Binding-site contacts:
Ligand atom CBE contacts residue LYS36 of chain 1.A at 3.6 Å.
Ligand atom CAQ contacts residue HIS35 of chain 1.A at 1.4 Å.
Ligand atom CAQ contacts residue LEU31 of chain 1.A at 3.6 Å (hydrophobic).
Ligand atom CAN contacts residue ASP32 of chain 1.A at 4.1 Å.
Ligand atom CAN contacts residue HIS35 of chain 1.A at 2.2 Å.
Ligand atom OAE contacts residue ALA28 of chain 1.A at 4.4 Å.
Ligand atom CBF contacts residue ASP32 of chain 1.A at 3.6 Å.
Ligand atom CBF contacts residue HIS35 of chain 1.A at 2.4 Å.
Ligand atom CBF contacts residue LEU31 of chain 1.A at 3.9 Å (hydrophobic).
Ligand atom CBG contacts residue HIS35 of chain 1.A at 3.6 Å.
Ligand atom OAE contacts residue ASP32 of chain 1.A at 4.1 Å.
Ligand atom CAS contacts residue LYS36 of chain 1.A at 3.6 Å.
Ligand atom CAR contacts residue LYS36 of chain 1.A at 3.3 Å.
Ligand atom CBH contacts residue ASP32 of chain 1.A at 3.5 Å.
Ligand atom CAM contacts residue ASP32 of chain 1.A at 4.0 Å.
Ligand atom OBB contacts residue ASP32 of chain 1.A at 2.9 Å (salt-bridge).
Ligand atom CAN contacts residue LYS36 of chain 1.A at 4.3 Å.
Ligand atom CBI contacts residue HIS35 of chain 1.A at 3.8 Å.
Ligand atom CAQ contacts residue ASP32 of chain 1.A at 3.6 Å.
Ligand atom CBE contacts residue HIS35 of chain 1.A at 4.4 Å.
Ligand atom CAM contacts residue LYS36 of chain 1.A at 4.3 Å.
Ligand atom OBB contacts residue HIS35 of chain 1.A at 4.2 Å.
Ligand atom CAP contacts residue LYS36 of chain 1.A at 3.7 Å.
Ligand atom NBP contacts residue LYS36 of chain 1.A at 3.2 Å (salt-bridge).
Ligand atom CBH contacts residue HIS35 of chain 1.A at 2.4 Å.
Ligand atom CBH contacts residue LEU31 of chain 1.A at 4.3 Å (hydrophobic).
Ligand atom CBG contacts residue ASP32 of chain 1.A at 3.7 Å.
Ligand atom CAP contacts residue ASP32 of chain 1.A at 2.6 Å.
Ligand atom NBP contacts residue ASP32 of chain 1.A at 4.2 Å.
Ligand atom CAM contacts residue HIS35 of chain 1.A at 3.2 Å.
Ligand atom CBE contacts residue ASP32 of chain 1.A at 3.4 Å.
Ligand atom CBI contacts residue ASP32 of chain 1.A at 2.6 Å.

This protein binds this small molecule.
Small molecule (SMILES): CCN(CC)c1ccc2ccc(=O)oc2c1

Sequence of chain 1.A:
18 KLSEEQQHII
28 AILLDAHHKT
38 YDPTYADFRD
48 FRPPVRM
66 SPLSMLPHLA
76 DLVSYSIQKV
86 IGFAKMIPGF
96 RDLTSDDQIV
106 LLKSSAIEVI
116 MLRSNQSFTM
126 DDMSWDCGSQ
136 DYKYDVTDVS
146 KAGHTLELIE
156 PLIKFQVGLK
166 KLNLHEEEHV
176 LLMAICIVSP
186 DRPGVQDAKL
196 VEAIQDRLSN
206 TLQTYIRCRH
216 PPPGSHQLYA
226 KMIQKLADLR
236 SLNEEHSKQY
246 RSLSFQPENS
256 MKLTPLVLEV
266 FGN